Binding-site contacts:
Ligand atom O2B contacts residue ARG30 of chain 1.B at 2.9 Å (salt-bridge).
Ligand atom C4 contacts residue TYR21 of chain 1.B at 3.3 Å (hydrophobic).
Ligand atom PB contacts residue LYS24 of chain 1.B at 3.8 Å.
Ligand atom O3B contacts residue ARG30 of chain 1.B at 2.8 Å (salt-bridge).
Ligand atom C2 contacts residue TYR21 of chain 1.B at 3.5 Å (hydrophobic).
Ligand atom O2B contacts residue TYR21 of chain 1.B at 2.6 Å (h-bond).
Ligand atom O1A contacts residue SER142 of chain 1.B at 3.1 Å (h-bond).
Ligand atom C1 contacts residue ALA17 of chain 1.B at 3.5 Å (hydrophobic).
Ligand atom O5 contacts residue TYR21 of chain 1.B at 3.5 Å.
Ligand atom O1B contacts residue SER142 of chain 1.B at 2.9 Å (h-bond).
Ligand atom O3A contacts residue ASP284 of chain 1.B at 3.6 Å.
Ligand atom O1A contacts residue SER144 of chain 1.B at 2.8 Å (h-bond).
Ligand atom O1B contacts residue ARG30 of chain 1.B at 3.6 Å.
Ligand atom O2A contacts residue SER110 of chain 1.B at 3.6 Å (h-bond).
Ligand atom O3B contacts residue LYS24 of chain 1.B at 2.9 Å (salt-bridge).
Ligand atom O1B contacts residue THR195 of chain 1.B at 3.8 Å.
Ligand atom O1 contacts residue ALA17 of chain 1.B at 3.7 Å.
Ligand atom O1 contacts residue ARG147 of chain 1.B at 2.7 Å (salt-bridge).
Ligand atom C1 contacts residue ARG147 of chain 1.B at 3.4 Å.
Ligand atom O1B contacts residue ARG75 of chain 1.B at 2.9 Å (salt-bridge).
Ligand atom O6 contacts residue MET198 of chain 1.B at 3.6 Å.
Ligand atom PA contacts residue SER194 of chain 1.B at 3.7 Å.
Ligand atom O6 contacts residue SER194 of chain 1.B at 3.7 Å.
Ligand atom O2B contacts residue LYS24 of chain 1.B at 3.6 Å (salt-bridge).
Ligand atom O1A contacts residue GLY143 of chain 1.B at 3.7 Å.
Ligand atom O2A contacts residue SER194 of chain 1.B at 2.8 Å (h-bond).
Ligand atom O1B contacts residue GLY143 of chain 1.B at 3.8 Å.
Ligand atom O3B contacts residue THR195 of chain 1.B at 2.7 Å (h-bond).
Ligand atom O1A contacts residue TYR21 of chain 1.B at 3.4 Å.
Ligand atom O2 contacts residue TYR21 of chain 1.B at 2.8 Å (h-bond).
Ligand atom O6 contacts residue TYR21 of chain 1.B at 3.5 Å.
Ligand atom C2 contacts residue ASP284 of chain 1.B at 3.7 Å.
Ligand atom O2 contacts residue ALA17 of chain 1.B at 3.4 Å.
Ligand atom O5 contacts residue MET198 of chain 1.B at 3.5 Å.
Ligand atom PA contacts residue TYR21 of chain 1.B at 3.7 Å.
Ligand atom PB contacts residue TYR21 of chain 1.B at 3.6 Å.
Ligand atom PB contacts residue ARG30 of chain 1.B at 3.6 Å.
Ligand atom O2 contacts residue ARG147 of chain 1.B at 3.0 Å (salt-bridge).
Ligand atom O2B contacts residue GLY143 of chain 1.B at 2.8 Å (h-bond).
Ligand atom O2 contacts residue LYS20 of chain 1.B at 3.7 Å.

The small molecule below binds the protein below.
Small molecule (SMILES): C[C@@](O)(CCO[P](=O)(O)OP(=O)(O)O)CC(=O)O

Sequence of chain 1.B:
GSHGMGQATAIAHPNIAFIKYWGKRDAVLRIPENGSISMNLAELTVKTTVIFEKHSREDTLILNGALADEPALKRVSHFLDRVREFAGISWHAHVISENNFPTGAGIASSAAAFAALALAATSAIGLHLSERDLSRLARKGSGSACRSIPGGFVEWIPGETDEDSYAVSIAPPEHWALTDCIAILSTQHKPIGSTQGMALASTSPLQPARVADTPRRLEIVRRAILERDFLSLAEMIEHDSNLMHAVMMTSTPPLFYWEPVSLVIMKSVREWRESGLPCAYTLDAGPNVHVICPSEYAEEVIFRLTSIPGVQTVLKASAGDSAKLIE